This small molecule binds to this protein.
Small molecule (SMILES): NC(=O)c1ccc(Nc2nc(N)c(C(=O)c3cccnc3)s2)cc1

Binding-site contacts:
Ligand atom N8 contacts residue LEU142 of chain 1.A at 3.5 Å.
Ligand atom C13 contacts residue ASP153 of chain 1.A at 3.4 Å.
Ligand atom N8 contacts residue ALA39 of chain 1.A at 3.4 Å.
Ligand atom N8 contacts residue VAL72 of chain 1.A at 3.7 Å.
Ligand atom C20 contacts residue ILE18 of chain 1.A at 4.0 Å (hydrophobic).
Ligand atom O16 contacts residue PHE88 of chain 1.A at 3.6 Å.
Ligand atom N2 contacts residue ILE18 of chain 1.A at 4.0 Å.
Ligand atom C15 contacts residue VAL26 of chain 1.A at 3.8 Å (hydrophobic).
Ligand atom C17 contacts residue HIS92 of chain 1.A at 3.7 Å.
Ligand atom C5 contacts residue GLU89 of chain 1.A at 3.8 Å.
Ligand atom C13 contacts residue ASN140 of chain 1.A at 3.8 Å.
Ligand atom C9 contacts residue LEU142 of chain 1.A at 3.9 Å (hydrophobic).
Ligand atom N14 contacts residue LYS41 of chain 1.A at 3.2 Å.
Ligand atom C1 contacts residue ILE18 of chain 1.A at 4.0 Å (hydrophobic).
Ligand atom C18 contacts residue HIS92 of chain 1.A at 3.6 Å.
Ligand atom N8 contacts residue PHE88 of chain 1.A at 3.8 Å.
Ligand atom N14 contacts residue VAL26 of chain 1.A at 3.6 Å.
Ligand atom N2 contacts residue PHE90 of chain 1.A at 3.8 Å.
Ligand atom C12 contacts residue ASN140 of chain 1.A at 3.5 Å.
Ligand atom C3 contacts residue LEU142 of chain 1.A at 3.8 Å (hydrophobic).
Ligand atom C5 contacts residue ALA39 of chain 1.A at 3.4 Å (hydrophobic).
Ligand atom C20 contacts residue ASP94 of chain 1.A at 3.5 Å.
Ligand atom S7 contacts residue LEU142 of chain 1.A at 4.0 Å.
Ligand atom N4 contacts residue ALA39 of chain 1.A at 3.8 Å.
Ligand atom N14 contacts residue ASP153 of chain 1.A at 3.4 Å (salt-bridge).
Ligand atom C17 contacts residue PHE90 of chain 1.A at 3.8 Å (hydrophobic).
Ligand atom N4 contacts residue LEU91 of chain 1.A at 3.4 Å (h-bond).
Ligand atom C6 contacts residue LEU142 of chain 1.A at 3.4 Å (hydrophobic).
Ligand atom C3 contacts residue ILE18 of chain 1.A at 4.0 Å (hydrophobic).
Ligand atom N4 contacts residue LEU142 of chain 1.A at 3.5 Å.
Ligand atom C6 contacts residue ALA39 of chain 1.A at 3.9 Å (hydrophobic).
Ligand atom C5 contacts residue LEU142 of chain 1.A at 3.2 Å (hydrophobic).
Ligand atom C3 contacts residue LEU91 of chain 1.A at 3.6 Å (hydrophobic).
Ligand atom C1 contacts residue LEU91 of chain 1.A at 3.3 Å (hydrophobic).
Ligand atom C12 contacts residue GLN139 of chain 1.A at 3.9 Å.
Ligand atom N8 contacts residue GLU89 of chain 1.A at 2.8 Å (salt-bridge).
Ligand atom N2 contacts residue LEU91 of chain 1.A at 2.6 Å (h-bond).
Ligand atom C15 contacts residue LYS41 of chain 1.A at 3.9 Å.
Ligand atom N24 contacts residue ASP94 of chain 1.A at 3.6 Å.
Ligand atom C17 contacts residue LEU91 of chain 1.A at 3.4 Å (hydrophobic).

Sequence of chain 1.A:
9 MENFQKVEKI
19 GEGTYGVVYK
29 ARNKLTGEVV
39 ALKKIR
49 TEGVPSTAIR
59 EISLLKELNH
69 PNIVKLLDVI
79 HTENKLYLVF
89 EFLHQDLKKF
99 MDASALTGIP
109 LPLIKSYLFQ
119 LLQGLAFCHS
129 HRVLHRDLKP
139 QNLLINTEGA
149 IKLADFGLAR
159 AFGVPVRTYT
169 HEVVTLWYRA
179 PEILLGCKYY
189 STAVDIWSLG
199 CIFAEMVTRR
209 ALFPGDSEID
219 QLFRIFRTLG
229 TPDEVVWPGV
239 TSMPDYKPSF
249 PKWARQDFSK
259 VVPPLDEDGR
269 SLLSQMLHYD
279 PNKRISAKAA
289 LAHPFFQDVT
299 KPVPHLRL